Binding-site contacts:
Ligand atom C19 contacts residue PHE171 of chain 1.A at 3.5 Å (hydrophobic).
Ligand atom O21 contacts residue ASP95 of chain 1.A at 2.6 Å (salt-bridge).
Ligand atom C24 contacts residue GLY97 of chain 1.A at 3.5 Å.
Ligand atom C50 contacts residue PO41 of chain 1.E at 3.5 Å.
Ligand atom C7 contacts residue THR295 of chain 1.A at 3.4 Å.
Ligand atom C1 contacts residue LEU93 of chain 1.A at 3.4 Å (hydrophobic).
Ligand atom C49 contacts residue PO41 of chain 1.E at 3.6 Å.
Ligand atom N23 contacts residue GLY97 of chain 1.A at 2.8 Å (h-bond).
Ligand atom O11 contacts residue TYR134 of chain 1.A at 3.6 Å.
Ligand atom C1 contacts residue GLY293 of chain 1.A at 3.6 Å.
Ligand atom C2 contacts residue GLY293 of chain 1.A at 3.4 Å.
Ligand atom O21 contacts residue GLY97 of chain 1.A at 3.5 Å (h-bond).
Ligand atom C22 contacts residue ASP291 of chain 1.A at 3.2 Å.
Ligand atom C46 contacts residue THR135 of chain 1.A at 3.6 Å.
Ligand atom C14 contacts residue GLY293 of chain 1.A at 3.6 Å.
Ligand atom O43 contacts residue GLN136 of chain 1.A at 3.5 Å.
Ligand atom C2 contacts residue THR295 of chain 1.A at 3.5 Å.
Ligand atom C47 contacts residue GLN136 of chain 1.A at 3.4 Å.
Ligand atom O8B contacts residue THR294 of chain 1.A at 3.4 Å.
Ligand atom O11 contacts residue THR135 of chain 1.A at 3.4 Å (h-bond).
Ligand atom C44 contacts residue THR135 of chain 1.A at 3.6 Å.
Ligand atom C28 contacts residue PRO133 of chain 1.A at 3.4 Å (hydrophobic).
Ligand atom C9 contacts residue GLY293 of chain 1.A at 3.3 Å.
Ligand atom C44 contacts residue ARG298 of chain 1.A at 3.2 Å.
Ligand atom O42 contacts residue THR294 of chain 1.A at 3.5 Å.
Ligand atom C14 contacts residue ASP95 of chain 1.A at 3.6 Å.
Ligand atom C31 contacts residue SER98 of chain 1.A at 3.6 Å.
Ligand atom O8B contacts residue THR295 of chain 1.A at 3.0 Å (h-bond).
Ligand atom C24 contacts residue ASP291 of chain 1.A at 3.1 Å.
Ligand atom C18 contacts residue PHE171 of chain 1.A at 3.5 Å (hydrophobic).
Ligand atom O21 contacts residue TYR134 of chain 1.A at 3.6 Å.
Ligand atom O43 contacts residue THR135 of chain 1.A at 3.5 Å.
Ligand atom N12 contacts residue GLY293 of chain 1.A at 3.0 Å (h-bond).
Ligand atom C48 contacts residue GLN136 of chain 1.A at 3.5 Å.
Ligand atom C30 contacts residue THR135 of chain 1.A at 3.2 Å.
Ligand atom O21 contacts residue SER98 of chain 1.A at 3.5 Å.
Ligand atom N23 contacts residue ASP291 of chain 1.A at 2.6 Å (salt-bridge).
Ligand atom C26 contacts residue GLY97 of chain 1.A at 3.1 Å.
Ligand atom O11 contacts residue GLN136 of chain 1.A at 3.6 Å.
Ligand atom C21 contacts residue ASP95 of chain 1.A at 3.5 Å.

Sequence of chain 1.A:
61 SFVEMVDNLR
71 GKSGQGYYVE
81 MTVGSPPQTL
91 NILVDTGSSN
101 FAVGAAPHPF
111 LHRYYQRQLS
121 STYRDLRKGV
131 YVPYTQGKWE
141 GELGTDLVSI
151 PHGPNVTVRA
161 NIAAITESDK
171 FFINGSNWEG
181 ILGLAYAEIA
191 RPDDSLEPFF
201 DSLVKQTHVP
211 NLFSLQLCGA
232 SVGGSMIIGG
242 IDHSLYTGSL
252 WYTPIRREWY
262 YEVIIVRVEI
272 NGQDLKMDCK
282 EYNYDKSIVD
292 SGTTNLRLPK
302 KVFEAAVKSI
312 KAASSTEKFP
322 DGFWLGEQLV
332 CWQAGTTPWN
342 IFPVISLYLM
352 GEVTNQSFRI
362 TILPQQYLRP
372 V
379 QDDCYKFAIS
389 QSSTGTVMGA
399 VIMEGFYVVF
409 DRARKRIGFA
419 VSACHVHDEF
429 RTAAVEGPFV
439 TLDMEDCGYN

This small molecule binds to this protein.
Small molecule (SMILES): CCCC(CCC)S(=O)(=O)C[C@@H](NC(=O)OCc1ccccc1)C(=O)N[C@@H](Cc1ccccc1)[C@H](O)CNCc1cccc(OC)c1